The small molecule below binds the protein below.
Small molecule (SMILES): Nc1ncnc2c1ncn2[C@H]1C[C@H](O)[C@@H](COP(=O)(O)O)O1

Binding-site contacts:
Ligand atom OP1 contacts residue DC1 of chain 1.UB at 2.5 Å (h-bond).
Ligand atom N7 contacts residue HIS415 of chain 1.G at 3.0 Å (h-bond).
Ligand atom OP2 contacts residue ASP411 of chain 1.I at 4.2 Å.
Ligand atom N1 contacts residue GLY424 of chain 1.G at 3.9 Å.
Ligand atom O4' contacts residue DC1 of chain 1.UB at 4.2 Å.
Ligand atom C5 contacts residue PRO205 of chain 1.G at 4.2 Å (hydrophobic).
Ligand atom C2 contacts residue PRO205 of chain 1.G at 4.0 Å (hydrophobic).
Ligand atom N6 contacts residue PRO416 of chain 1.G at 2.8 Å (h-bond).
Ligand atom OP2 contacts residue DC1 of chain 1.UB at 2.5 Å (h-bond).
Ligand atom N1 contacts residue PRO416 of chain 1.G at 3.4 Å (h-bond).
Ligand atom N6 contacts residue ASN394 of chain 1.G at 4.3 Å.
Ligand atom N6 contacts residue PRO205 of chain 1.G at 4.2 Å.
Ligand atom C2 contacts residue GLY424 of chain 1.G at 4.1 Å.
Ligand atom N1 contacts residue PRO205 of chain 1.G at 4.0 Å.
Ligand atom O5' contacts residue DC1 of chain 1.UB at 2.5 Å (h-bond).
Ligand atom C2' contacts residue PRO416 of chain 1.G at 4.5 Å (hydrophobic).
Ligand atom N6 contacts residue SER417 of chain 1.G at 3.5 Å.
Ligand atom C8 contacts residue PRO416 of chain 1.G at 4.5 Å (hydrophobic).
Ligand atom N3 contacts residue PRO416 of chain 1.G at 4.1 Å.
Ligand atom C8 contacts residue HIS415 of chain 1.G at 3.3 Å.
Ligand atom C2 contacts residue PRO416 of chain 1.G at 4.2 Å (hydrophobic).
Ligand atom C5 contacts residue PRO416 of chain 1.G at 3.2 Å (hydrophobic).
Ligand atom C6 contacts residue PRO205 of chain 1.G at 3.9 Å (hydrophobic).
Ligand atom C5 contacts residue HIS415 of chain 1.G at 4.3 Å.
Ligand atom C6 contacts residue PRO416 of chain 1.G at 2.9 Å (hydrophobic).
Ligand atom N7 contacts residue PRO416 of chain 1.G at 3.7 Å.
Ligand atom P contacts residue DC1 of chain 1.UB at 1.6 Å.
Ligand atom C5' contacts residue DC1 of chain 1.UB at 3.8 Å.
Ligand atom N3 contacts residue PRO205 of chain 1.G at 4.4 Å.
Ligand atom N9 contacts residue PRO416 of chain 1.G at 4.3 Å.
Ligand atom C4 contacts residue PRO416 of chain 1.G at 4.0 Å (hydrophobic).

Sequence of chain 1.I:
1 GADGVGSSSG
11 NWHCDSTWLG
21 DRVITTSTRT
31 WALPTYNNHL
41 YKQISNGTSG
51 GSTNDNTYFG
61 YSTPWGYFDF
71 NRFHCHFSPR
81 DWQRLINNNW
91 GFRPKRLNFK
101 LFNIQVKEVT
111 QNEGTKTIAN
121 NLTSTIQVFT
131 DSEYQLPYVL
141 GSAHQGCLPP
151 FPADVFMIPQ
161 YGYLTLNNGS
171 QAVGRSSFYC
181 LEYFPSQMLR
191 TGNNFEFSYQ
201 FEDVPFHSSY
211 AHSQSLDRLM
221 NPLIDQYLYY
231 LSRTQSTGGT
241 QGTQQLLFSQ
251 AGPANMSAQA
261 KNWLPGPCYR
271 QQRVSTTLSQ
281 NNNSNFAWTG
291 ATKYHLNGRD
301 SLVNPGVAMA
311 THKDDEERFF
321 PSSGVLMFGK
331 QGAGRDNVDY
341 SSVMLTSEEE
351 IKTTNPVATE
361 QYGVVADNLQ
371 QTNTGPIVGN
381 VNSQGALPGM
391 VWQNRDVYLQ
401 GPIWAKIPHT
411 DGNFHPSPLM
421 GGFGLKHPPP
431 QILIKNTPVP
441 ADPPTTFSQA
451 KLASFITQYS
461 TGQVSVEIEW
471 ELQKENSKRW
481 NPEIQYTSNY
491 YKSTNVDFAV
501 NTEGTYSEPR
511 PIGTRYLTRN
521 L

Sequence of chain 1.G:
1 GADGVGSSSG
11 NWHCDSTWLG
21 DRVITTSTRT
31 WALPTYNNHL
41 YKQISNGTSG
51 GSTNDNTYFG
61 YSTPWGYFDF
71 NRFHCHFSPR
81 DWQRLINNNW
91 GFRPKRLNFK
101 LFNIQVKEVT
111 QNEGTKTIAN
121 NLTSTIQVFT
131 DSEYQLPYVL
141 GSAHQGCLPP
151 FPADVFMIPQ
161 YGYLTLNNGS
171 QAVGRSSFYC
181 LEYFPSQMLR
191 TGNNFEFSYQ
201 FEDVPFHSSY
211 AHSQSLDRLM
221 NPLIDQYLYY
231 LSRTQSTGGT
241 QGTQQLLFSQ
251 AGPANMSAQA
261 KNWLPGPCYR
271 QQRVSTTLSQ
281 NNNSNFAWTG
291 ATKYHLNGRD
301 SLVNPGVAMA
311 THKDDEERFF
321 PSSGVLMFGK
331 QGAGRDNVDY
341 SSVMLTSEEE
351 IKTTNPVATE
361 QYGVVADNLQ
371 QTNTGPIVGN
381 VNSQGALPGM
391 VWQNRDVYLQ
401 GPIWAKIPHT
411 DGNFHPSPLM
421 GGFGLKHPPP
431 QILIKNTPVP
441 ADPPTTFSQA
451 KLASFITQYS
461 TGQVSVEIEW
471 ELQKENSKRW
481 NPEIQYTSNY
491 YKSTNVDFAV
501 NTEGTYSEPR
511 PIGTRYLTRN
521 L